This protein binds this small molecule.
Small molecule (SMILES): O=C([O-])C(=O)[O-]

Binding-site contacts:
Ligand atom O3 contacts residue MG1 of chain 1.QA at 2.1 Å.
Ligand atom O2 contacts residue THR244 of chain 1.H at 2.6 Å (h-bond).
Ligand atom O2 contacts residue ALA209 of chain 1.H at 3.3 Å.
Ligand atom O2 contacts residue ARG210 of chain 1.H at 3.4 Å (salt-bridge).
Ligand atom O4 contacts residue ASP212 of chain 1.H at 2.9 Å (salt-bridge).
Ligand atom C2 contacts residue THR244 of chain 1.H at 3.6 Å.
Ligand atom O1 contacts residue MG1 of chain 1.QA at 4.1 Å.
Ligand atom C2 contacts residue GLY211 of chain 1.H at 3.7 Å.
Ligand atom O2 contacts residue MG1 of chain 1.QA at 4.1 Å.
Ligand atom C1 contacts residue MG1 of chain 1.QA at 2.9 Å.
Ligand atom C1 contacts residue THR244 of chain 1.H at 4.0 Å.
Ligand atom C1 contacts residue ALA209 of chain 1.H at 3.9 Å (hydrophobic).
Ligand atom C2 contacts residue ARG210 of chain 1.H at 4.4 Å.
Ligand atom O1 contacts residue MET207 of chain 1.H at 4.2 Å.
Ligand atom O4 contacts residue GLU188 of chain 1.H at 2.9 Å (salt-bridge).
Ligand atom O4 contacts residue ALA209 of chain 1.H at 3.9 Å.
Ligand atom O4 contacts residue GLY211 of chain 1.H at 3.7 Å.
Ligand atom O1 contacts residue MET276 of chain 1.H at 4.2 Å.
Ligand atom O1 contacts residue ALA209 of chain 1.H at 4.2 Å.
Ligand atom O3 contacts residue ARG87 of chain 1.H at 4.4 Å.
Ligand atom O1 contacts residue ARG87 of chain 1.H at 3.9 Å.
Ligand atom O3 contacts residue LYS186 of chain 1.H at 2.7 Å (salt-bridge).
Ligand atom C2 contacts residue MG1 of chain 1.QA at 2.8 Å.
Ligand atom O1 contacts residue LYS186 of chain 1.H at 3.8 Å.
Ligand atom C1 contacts residue LYS186 of chain 1.H at 3.6 Å.
Ligand atom C2 contacts residue GLU188 of chain 1.H at 3.6 Å.
Ligand atom O1 contacts residue THR244 of chain 1.H at 3.5 Å (h-bond).
Ligand atom C2 contacts residue ASP212 of chain 1.H at 3.8 Å.
Ligand atom O4 contacts residue MG1 of chain 1.QA at 2.1 Å.
Ligand atom O3 contacts residue ASP212 of chain 1.H at 4.1 Å.
Ligand atom O2 contacts residue ASP212 of chain 1.H at 3.9 Å.
Ligand atom O3 contacts residue GLU188 of chain 1.H at 3.3 Å (salt-bridge).
Ligand atom C2 contacts residue ALA209 of chain 1.H at 3.6 Å (hydrophobic).
Ligand atom O2 contacts residue GLY211 of chain 1.H at 2.8 Å (h-bond).
Ligand atom O3 contacts residue ALA209 of chain 1.H at 4.3 Å.
Ligand atom C1 contacts residue GLU188 of chain 1.H at 3.9 Å.

Sequence of chain 1.H:
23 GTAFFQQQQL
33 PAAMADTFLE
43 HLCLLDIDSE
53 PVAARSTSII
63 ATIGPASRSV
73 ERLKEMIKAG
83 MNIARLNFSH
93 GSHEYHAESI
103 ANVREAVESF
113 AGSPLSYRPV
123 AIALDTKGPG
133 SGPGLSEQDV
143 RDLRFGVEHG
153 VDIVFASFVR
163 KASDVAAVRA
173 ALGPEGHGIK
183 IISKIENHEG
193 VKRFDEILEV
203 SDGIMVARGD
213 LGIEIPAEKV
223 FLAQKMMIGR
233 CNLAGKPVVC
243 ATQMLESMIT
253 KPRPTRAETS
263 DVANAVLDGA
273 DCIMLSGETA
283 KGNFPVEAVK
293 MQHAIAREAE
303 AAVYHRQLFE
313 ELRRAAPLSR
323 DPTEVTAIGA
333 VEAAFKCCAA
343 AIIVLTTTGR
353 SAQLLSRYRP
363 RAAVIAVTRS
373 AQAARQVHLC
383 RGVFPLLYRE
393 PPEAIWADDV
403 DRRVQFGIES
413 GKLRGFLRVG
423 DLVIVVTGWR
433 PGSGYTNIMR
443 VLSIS